The protein below binds the small molecule below.
Small molecule (SMILES): CC(=O)N[C@H]1[C@H]([C@H](O)[C@H](O)CO)O[C@@](O)(C(=O)O)C[C@@H]1O

Binding-site contacts:
Ligand atom C9 contacts residue TYR145 of chain 2.A at 4.4 Å (hydrophobic).
Ligand atom O1B contacts residue ALA146 of chain 2.A at 4.3 Å.
Ligand atom O8 contacts residue ALA146 of chain 2.A at 3.3 Å.
Ligand atom C11 contacts residue ARG143 of chain 2.A at 4.0 Å.
Ligand atom C8 contacts residue ALA146 of chain 2.A at 4.5 Å (hydrophobic).
Ligand atom O1A contacts residue ASN148 of chain 2.A at 4.3 Å.
Ligand atom O1B contacts residue SER147 of chain 2.A at 2.7 Å (h-bond).
Ligand atom C7 contacts residue TYR145 of chain 2.A at 3.9 Å (hydrophobic).
Ligand atom O1A contacts residue SER147 of chain 2.A at 3.1 Å (h-bond).
Ligand atom N5 contacts residue TYR145 of chain 2.A at 2.6 Å (h-bond).
Ligand atom C6 contacts residue TYR145 of chain 2.A at 3.4 Å (hydrophobic).
Ligand atom C11 contacts residue TYR145 of chain 2.A at 3.7 Å (hydrophobic).
Ligand atom C5 contacts residue TYR145 of chain 2.A at 3.3 Å (hydrophobic).
Ligand atom O4 contacts residue TYR145 of chain 2.A at 4.2 Å.
Ligand atom O1A contacts residue ALA146 of chain 2.A at 3.2 Å.
Ligand atom C4 contacts residue TYR145 of chain 2.A at 3.6 Å (hydrophobic).
Ligand atom C10 contacts residue TYR145 of chain 2.A at 3.6 Å (hydrophobic).
Ligand atom C1 contacts residue SER147 of chain 2.A at 3.6 Å.
Ligand atom C1 contacts residue ALA146 of chain 2.A at 4.0 Å (hydrophobic).
Ligand atom C6 contacts residue ALA146 of chain 2.A at 4.2 Å (hydrophobic).

Sequence of chain 2.A:
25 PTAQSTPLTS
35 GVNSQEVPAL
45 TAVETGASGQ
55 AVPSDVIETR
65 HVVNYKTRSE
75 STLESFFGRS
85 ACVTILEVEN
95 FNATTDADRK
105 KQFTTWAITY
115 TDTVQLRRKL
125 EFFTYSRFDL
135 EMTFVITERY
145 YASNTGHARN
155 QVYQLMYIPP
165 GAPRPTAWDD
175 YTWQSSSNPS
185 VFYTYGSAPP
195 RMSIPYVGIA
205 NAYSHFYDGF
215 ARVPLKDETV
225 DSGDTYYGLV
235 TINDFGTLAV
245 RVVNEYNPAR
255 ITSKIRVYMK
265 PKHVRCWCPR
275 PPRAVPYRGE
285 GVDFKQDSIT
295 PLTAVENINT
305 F